Binding-site contacts:
Ligand atom O01 contacts residue GLU56 of chain 1.A at 2.3 Å (salt-bridge).
Ligand atom C04 contacts residue GLU56 of chain 1.A at 3.2 Å.
Ligand atom C07 contacts residue THR50 of chain 1.A at 3.8 Å.
Ligand atom C09 contacts residue LEU228 of chain 1.A at 3.8 Å (hydrophobic).
Ligand atom O06 contacts residue ILE127 of chain 1.A at 3.3 Å.
Ligand atom C17 contacts residue HIS227 of chain 1.A at 3.6 Å.
Ligand atom C05 contacts residue ALA53 of chain 1.A at 3.9 Å (hydrophobic).
Ligand atom C02 contacts residue LEU94 of chain 1.A at 3.8 Å (hydrophobic).
Ligand atom CL1 contacts residue VAL121 of chain 1.A at 3.6 Å.
Ligand atom C16 contacts residue GLU122 of chain 1.A at 3.3 Å.
Ligand atom C11 contacts residue LEU243 of chain 1.A at 3.6 Å (hydrophobic).
Ligand atom C11 contacts residue THR50 of chain 1.A at 3.8 Å.
Ligand atom C14 contacts residue HIS227 of chain 1.A at 3.8 Å.
Ligand atom CL1 contacts residue MET231 of chain 1.A at 3.5 Å.
Ligand atom C17 contacts residue MET124 of chain 1.A at 3.3 Å (hydrophobic).
Ligand atom C17 contacts residue GLY123 of chain 1.A at 3.5 Å.
Ligand atom C03 contacts residue GLU56 of chain 1.A at 3.1 Å.
Ligand atom O05 contacts residue MET124 of chain 1.A at 3.3 Å.
Ligand atom C11 contacts residue LEU239 of chain 1.A at 3.8 Å (hydrophobic).
Ligand atom C25 contacts residue MET91 of chain 1.A at 3.6 Å (hydrophobic).
Ligand atom O07 contacts residue LEU49 of chain 1.A at 3.8 Å.
Ligand atom C24 contacts residue PHE107 of chain 1.A at 3.8 Å (hydrophobic).
Ligand atom C16 contacts residue HIS227 of chain 1.A at 3.6 Å.
Ligand atom C15 contacts residue HIS227 of chain 1.A at 3.5 Å.
Ligand atom C18 contacts residue MET124 of chain 1.A at 3.8 Å (hydrophobic).
Ligand atom O06 contacts residue MET91 of chain 1.A at 3.5 Å.
Ligand atom O01 contacts residue ARG97 of chain 1.A at 3.4 Å (salt-bridge).
Ligand atom C14 contacts residue LEU228 of chain 1.A at 3.6 Å (hydrophobic).
Ligand atom C10 contacts residue ALA53 of chain 1.A at 3.9 Å (hydrophobic).
Ligand atom C16 contacts residue MET124 of chain 1.A at 3.8 Å (hydrophobic).
Ligand atom O02 contacts residue LEU228 of chain 1.A at 3.6 Å.
Ligand atom O06 contacts residue GLY224 of chain 1.A at 3.0 Å.
Ligand atom C04 contacts residue ALA53 of chain 1.A at 3.9 Å (hydrophobic).
Ligand atom C02 contacts residue LEU90 of chain 1.A at 3.6 Å (hydrophobic).
Ligand atom C01 contacts residue PHE107 of chain 1.A at 3.9 Å (hydrophobic).
Ligand atom O01 contacts residue LEU90 of chain 1.A at 3.8 Å.
Ligand atom C07 contacts residue LEU228 of chain 1.A at 3.8 Å (hydrophobic).
Ligand atom C18 contacts residue ILE127 of chain 1.A at 3.6 Å (hydrophobic).
Ligand atom C08 contacts residue LEU228 of chain 1.A at 3.8 Å (hydrophobic).
Ligand atom C09 contacts residue ALA53 of chain 1.A at 3.6 Å (hydrophobic).

A protein and the small-molecule ligand that binds it are described below.
Small molecule (SMILES): O=C(O)CCCC=Cc1ccc(C2=C(c3ccc(O)cc3)[C@@H]3C[C@@H](S(=O)(=O)Oc4cccc(Cl)c4)[C@H]2O3)cc1

Sequence of chain 1.A:
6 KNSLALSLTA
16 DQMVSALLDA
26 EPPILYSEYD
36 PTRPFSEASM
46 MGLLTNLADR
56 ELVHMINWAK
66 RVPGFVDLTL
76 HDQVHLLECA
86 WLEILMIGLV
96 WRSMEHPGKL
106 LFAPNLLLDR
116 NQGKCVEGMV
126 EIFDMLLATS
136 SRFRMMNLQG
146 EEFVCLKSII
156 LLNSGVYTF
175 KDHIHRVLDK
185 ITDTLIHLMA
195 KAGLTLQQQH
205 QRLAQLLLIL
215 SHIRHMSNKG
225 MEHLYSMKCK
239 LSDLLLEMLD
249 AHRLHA